The small molecule below binds the protein below.
Small molecule (SMILES): CC(=O)N[C@H]1[C@H](O[C@H]2[C@H](O)[C@@H](NC(C)=O)CO[C@@H]2CO)O[C@H](CO)[C@@H](O)[C@@H]1O

Binding-site contacts:
Ligand atom C1 contacts residue PHE3 of chain 3.A at 3.8 Å (hydrophobic).
Ligand atom C6 contacts residue ASN154 of chain 3.A at 3.9 Å.
Ligand atom C5 contacts residue ASN5 of chain 3.A at 3.6 Å.
Ligand atom C5 contacts residue ASP2 of chain 3.A at 4.0 Å.
Ligand atom O6 contacts residue ASP2 of chain 3.A at 2.7 Å (salt-bridge).
Ligand atom C2 contacts residue PHE3 of chain 3.A at 3.8 Å (hydrophobic).
Ligand atom C4 contacts residue ASN154 of chain 3.A at 4.4 Å.
Ligand atom C5 contacts residue ASN154 of chain 3.A at 3.4 Å.
Ligand atom C4 contacts residue ASN5 of chain 3.A at 4.2 Å.
Ligand atom C7 contacts residue ASN5 of chain 3.A at 3.7 Å.
Ligand atom C7 contacts residue PHE3 of chain 3.A at 3.6 Å (hydrophobic).
Ligand atom C6 contacts residue ASP2 of chain 3.A at 3.3 Å.
Ligand atom N2 contacts residue ASN5 of chain 3.A at 2.9 Å (h-bond).
Ligand atom O3 contacts residue ASP2 of chain 3.A at 3.2 Å.
Ligand atom O5 contacts residue ASP2 of chain 3.A at 3.4 Å (salt-bridge).
Ligand atom C8 contacts residue ASP2 of chain 3.A at 3.7 Å.
Ligand atom O5 contacts residue ASN5 of chain 3.A at 2.4 Å (h-bond).
Ligand atom C3 contacts residue PHE3 of chain 3.A at 4.4 Å (hydrophobic).
Ligand atom N2 contacts residue ASP2 of chain 3.A at 3.7 Å.
Ligand atom C1 contacts residue ASN154 of chain 3.A at 3.9 Å.
Ligand atom C3 contacts residue ASN5 of chain 3.A at 3.8 Å.
Ligand atom C2 contacts residue ASN5 of chain 3.A at 2.5 Å.
Ligand atom O7 contacts residue ASN5 of chain 3.A at 4.2 Å.
Ligand atom C1 contacts residue ASN5 of chain 3.A at 1.4 Å.
Ligand atom O4 contacts residue ASN154 of chain 3.A at 4.5 Å.
Ligand atom O5 contacts residue ASN154 of chain 3.A at 3.8 Å.
Ligand atom C3 contacts residue ASP2 of chain 3.A at 4.1 Å.
Ligand atom N2 contacts residue PHE3 of chain 3.A at 2.8 Å (h-bond).
Ligand atom C7 contacts residue ASP2 of chain 3.A at 3.8 Å.
Ligand atom C8 contacts residue PHE3 of chain 3.A at 3.4 Å (hydrophobic).

Sequence of chain 3.A:
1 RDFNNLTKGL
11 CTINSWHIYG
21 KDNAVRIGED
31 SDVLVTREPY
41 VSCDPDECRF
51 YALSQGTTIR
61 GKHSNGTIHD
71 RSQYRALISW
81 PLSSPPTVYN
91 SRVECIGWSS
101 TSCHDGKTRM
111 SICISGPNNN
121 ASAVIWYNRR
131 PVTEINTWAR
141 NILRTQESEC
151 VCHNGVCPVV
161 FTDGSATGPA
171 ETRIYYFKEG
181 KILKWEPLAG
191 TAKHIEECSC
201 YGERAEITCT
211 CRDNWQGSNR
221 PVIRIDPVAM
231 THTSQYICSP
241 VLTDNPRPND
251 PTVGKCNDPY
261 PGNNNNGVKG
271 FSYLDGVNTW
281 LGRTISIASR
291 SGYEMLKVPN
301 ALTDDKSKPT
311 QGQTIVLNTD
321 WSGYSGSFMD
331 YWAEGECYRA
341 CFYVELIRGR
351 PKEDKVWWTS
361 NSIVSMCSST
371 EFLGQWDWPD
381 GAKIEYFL